Binding-site contacts:
Ligand atom C7 contacts residue LEU108 of chain 1.A at 3.7 Å (hydrophobic).
Ligand atom C15 contacts residue PHE157 of chain 1.A at 3.9 Å (hydrophobic).
Ligand atom C4 contacts residue TRP80 of chain 1.A at 3.9 Å (hydrophobic).
Ligand atom C14 contacts residue PHE45 of chain 1.A at 3.8 Å (hydrophobic).
Ligand atom C1 contacts residue MET115 of chain 1.A at 3.5 Å (hydrophobic).
Ligand atom C12 contacts residue TRP80 of chain 1.A at 3.8 Å (hydrophobic).
Ligand atom C10 contacts residue PHE43 of chain 1.A at 3.8 Å (hydrophobic).
Ligand atom C8 contacts residue LEU112 of chain 1.A at 4.1 Å (hydrophobic).
Ligand atom C6 contacts residue ILE69 of chain 1.A at 4.2 Å (hydrophobic).
Ligand atom C11 contacts residue PHE43 of chain 1.A at 4.0 Å (hydrophobic).
Ligand atom C8 contacts residue LEU108 of chain 1.A at 4.2 Å (hydrophobic).
Ligand atom C13 contacts residue TRP80 of chain 1.A at 4.2 Å (hydrophobic).
Ligand atom C5 contacts residue LEU112 of chain 1.A at 4.1 Å (hydrophobic).
Ligand atom C7 contacts residue TRP80 of chain 1.A at 4.1 Å (hydrophobic).
Ligand atom C10 contacts residue LEU112 of chain 1.A at 4.0 Å (hydrophobic).
Ligand atom C15 contacts residue TRP80 of chain 1.A at 4.1 Å (hydrophobic).
Ligand atom C14 contacts residue PHE157 of chain 1.A at 4.1 Å (hydrophobic).
Ligand atom C9 contacts residue LEU108 of chain 1.A at 3.6 Å (hydrophobic).
Ligand atom C5 contacts residue LEU108 of chain 1.A at 4.1 Å (hydrophobic).
Ligand atom C14 contacts residue PHE43 of chain 1.A at 4.3 Å (hydrophobic).
Ligand atom C1 contacts residue SER111 of chain 1.A at 4.2 Å.
Ligand atom C10 contacts residue ILE69 of chain 1.A at 3.7 Å (hydrophobic).
Ligand atom C15 contacts residue LEU83 of chain 1.A at 4.0 Å (hydrophobic).
Ligand atom C14 contacts residue ILE159 of chain 1.A at 3.9 Å (hydrophobic).
Ligand atom C10 contacts residue MET67 of chain 1.A at 3.4 Å (hydrophobic).
Ligand atom C3 contacts residue MET115 of chain 1.A at 4.5 Å (hydrophobic).
Ligand atom C7 contacts residue LEU112 of chain 1.A at 4.5 Å (hydrophobic).
Ligand atom C5 contacts residue MET115 of chain 1.A at 4.3 Å (hydrophobic).
Ligand atom C2 contacts residue MET115 of chain 1.A at 4.2 Å (hydrophobic).
Ligand atom C13 contacts residue PHE157 of chain 1.A at 4.3 Å (hydrophobic).
Ligand atom C9 contacts residue LEU112 of chain 1.A at 3.8 Å (hydrophobic).
Ligand atom C6 contacts residue TRP80 of chain 1.A at 3.8 Å (hydrophobic).
Ligand atom C6 contacts residue LEU108 of chain 1.A at 4.2 Å (hydrophobic).
Ligand atom C1 contacts residue LEU108 of chain 1.A at 4.1 Å (hydrophobic).

This small molecule binds to this protein.
Small molecule (SMILES): C/C=C(\C)CC/C=C(\C)CCC=C(C)C

Sequence of chain 1.A:
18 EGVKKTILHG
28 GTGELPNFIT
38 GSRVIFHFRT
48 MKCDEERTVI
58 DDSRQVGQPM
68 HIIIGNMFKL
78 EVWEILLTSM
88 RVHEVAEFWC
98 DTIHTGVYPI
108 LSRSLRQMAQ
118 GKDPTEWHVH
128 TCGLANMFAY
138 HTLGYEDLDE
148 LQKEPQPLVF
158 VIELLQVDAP